Sequence of chain 4.A:
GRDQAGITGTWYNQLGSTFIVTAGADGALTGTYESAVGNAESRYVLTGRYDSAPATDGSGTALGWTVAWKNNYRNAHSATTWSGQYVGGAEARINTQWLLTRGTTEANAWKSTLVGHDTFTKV

A small-molecule ligand and the protein it binds are described below.
Small molecule (SMILES): CC1(C)C(=O)N2C(C)(C)C(=O)N3c4ccc(C(=O)NCCCCC[C@@H]5SC[C@@H]6NC(=O)N[C@@H]65)cc4N4C(=O)C(C)(C)N(C1=O)[Fe]342

Sequence of chain 2.A:
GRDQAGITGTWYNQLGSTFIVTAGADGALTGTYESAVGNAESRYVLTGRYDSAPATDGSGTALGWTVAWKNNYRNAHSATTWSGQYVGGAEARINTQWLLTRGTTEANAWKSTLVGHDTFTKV

Binding-site contacts:
Ligand atom C7 contacts residue LEU110 of chain 4.A at 3.9 Å (hydrophobic).
Ligand atom C1 contacts residue SER27 of chain 4.A at 3.6 Å.
Ligand atom O1 contacts residue ASN23 of chain 4.A at 3.0 Å (h-bond).
Ligand atom C8 contacts residue VAL47 of chain 4.A at 4.0 Å (hydrophobic).
Ligand atom C6 contacts residue SER45 of chain 4.A at 3.5 Å.
Ligand atom S1 contacts residue TRP79 of chain 4.A at 3.6 Å.
Ligand atom C2 contacts residue VAL47 of chain 4.A at 3.8 Å (hydrophobic).
Ligand atom N1 contacts residue SER45 of chain 4.A at 3.0 Å (h-bond).
Ligand atom O1 contacts residue SER45 of chain 4.A at 4.0 Å.
Ligand atom C10 contacts residue SER88 of chain 4.A at 4.0 Å.
Ligand atom C6 contacts residue VAL47 of chain 4.A at 3.8 Å (hydrophobic).
Ligand atom N1 contacts residue VAL47 of chain 4.A at 3.6 Å.
Ligand atom O2 contacts residue GLY48 of chain 4.A at 3.3 Å.
Ligand atom O2 contacts residue TRP120 of chain 2.A at 3.9 Å.
Ligand atom O1 contacts residue TYR43 of chain 4.A at 2.7 Å (h-bond).
Ligand atom C9 contacts residue TRP79 of chain 4.A at 3.6 Å (hydrophobic).
Ligand atom C1 contacts residue LEU25 of chain 4.A at 3.7 Å (hydrophobic).
Ligand atom S1 contacts residue THR90 of chain 4.A at 3.4 Å (h-bond).
Ligand atom O1 contacts residue SER27 of chain 4.A at 2.7 Å (h-bond).
Ligand atom C1 contacts residue ASN23 of chain 4.A at 3.8 Å.
Ligand atom N1 contacts residue LEU25 of chain 4.A at 3.9 Å.
Ligand atom C2 contacts residue TRP120 of chain 2.A at 3.7 Å (hydrophobic).
Ligand atom N2 contacts residue LEU25 of chain 4.A at 3.7 Å.
Ligand atom C4 contacts residue TRP108 of chain 4.A at 3.4 Å (hydrophobic).
Ligand atom N2 contacts residue ASP128 of chain 4.A at 2.9 Å (salt-bridge).
Ligand atom C1 contacts residue ASP128 of chain 4.A at 3.8 Å.
Ligand atom C3 contacts residue TRP108 of chain 4.A at 3.7 Å (hydrophobic).
Ligand atom C11 contacts residue ASN49 of chain 4.A at 3.8 Å.
Ligand atom C1 contacts residue SER45 of chain 4.A at 3.9 Å.
Ligand atom O1 contacts residue ASP128 of chain 4.A at 3.8 Å.
Ligand atom S1 contacts residue TRP92 of chain 4.A at 3.8 Å.
Ligand atom C10 contacts residue ASN49 of chain 4.A at 4.0 Å.
Ligand atom N2 contacts residue TYR43 of chain 4.A at 3.9 Å.
Ligand atom O2 contacts residue ASN49 of chain 4.A at 2.8 Å (h-bond).
Ligand atom C1 contacts residue TYR43 of chain 4.A at 3.5 Å (hydrophobic).
Ligand atom C7 contacts residue TRP79 of chain 4.A at 3.7 Å (hydrophobic).
Ligand atom C5 contacts residue TRP120 of chain 2.A at 3.8 Å (hydrophobic).
Ligand atom N2 contacts residue ASN23 of chain 4.A at 3.9 Å.
Ligand atom C10 contacts residue ALA86 of chain 4.A at 3.7 Å (hydrophobic).
Ligand atom C3 contacts residue ASP128 of chain 4.A at 3.9 Å.